Binding-site contacts:
Ligand atom N10 contacts residue HIS93 of chain 1.C at 3.4 Å (h-bond).
Ligand atom N10 contacts residue ZN1 of chain 1.I at 1.9 Å.
Ligand atom F12 contacts residue THR198 of chain 1.C at 3.5 Å.
Ligand atom C3 contacts residue ZN1 of chain 1.I at 3.6 Å.
Ligand atom C28 contacts residue LEU197 of chain 1.C at 3.7 Å (hydrophobic).
Ligand atom C14 contacts residue LEU197 of chain 1.C at 3.7 Å (hydrophobic).
Ligand atom O9 contacts residue VAL141 of chain 1.C at 3.7 Å.
Ligand atom C5 contacts residue HIS91 of chain 1.C at 3.5 Å.
Ligand atom C18 contacts residue GLN89 of chain 1.C at 2.8 Å.
Ligand atom C2 contacts residue THR199 of chain 1.C at 3.2 Å.
Ligand atom N10 contacts residue HIS91 of chain 1.C at 3.5 Å (h-bond).
Ligand atom O21 contacts residue GLN89 of chain 1.C at 2.9 Å (h-bond).
Ligand atom F20 contacts residue LEU197 of chain 1.C at 3.0 Å.
Ligand atom N10 contacts residue GLU104 of chain 1.C at 3.6 Å (salt-bridge).
Ligand atom C2 contacts residue HIS91 of chain 1.C at 3.5 Å.
Ligand atom S7 contacts residue THR198 of chain 1.C at 3.7 Å.
Ligand atom O9 contacts residue HIS91 of chain 1.C at 3.5 Å.
Ligand atom F12 contacts residue ZN1 of chain 1.I at 3.0 Å.
Ligand atom O9 contacts residue ZN1 of chain 1.I at 3.3 Å.
Ligand atom C3 contacts residue HIS91 of chain 1.C at 3.0 Å.
Ligand atom N10 contacts residue HIS117 of chain 1.C at 2.9 Å (h-bond).
Ligand atom N10 contacts residue THR198 of chain 1.C at 2.7 Å (h-bond).
Ligand atom F12 contacts residue HIS93 of chain 1.C at 3.2 Å.
Ligand atom O21 contacts residue LYS69 of chain 1.C at 2.7 Å (salt-bridge).
Ligand atom F12 contacts residue THR199 of chain 1.C at 3.3 Å.
Ligand atom F12 contacts residue HIS91 of chain 1.C at 2.9 Å.
Ligand atom O16 contacts residue ASN64 of chain 1.C at 3.0 Å (h-bond).
Ligand atom O8 contacts residue THR198 of chain 1.C at 3.0 Å (h-bond).
Ligand atom C3 contacts residue THR199 of chain 1.C at 3.2 Å.
Ligand atom O8 contacts residue LEU197 of chain 1.C at 3.3 Å.
Ligand atom C25 contacts residue SER133 of chain 1.C at 3.3 Å.
Ligand atom S7 contacts residue ZN1 of chain 1.I at 3.1 Å.
Ligand atom C4 contacts residue HIS91 of chain 1.C at 3.1 Å.
Ligand atom C23 contacts residue SER133 of chain 1.C at 3.2 Å.
Ligand atom F13 contacts residue THR199 of chain 1.C at 3.4 Å.
Ligand atom C22 contacts residue VAL119 of chain 1.C at 3.6 Å (hydrophobic).
Ligand atom S7 contacts residue HIS91 of chain 1.C at 3.7 Å.
Ligand atom O16 contacts residue GLN89 of chain 1.C at 3.4 Å (h-bond).
Ligand atom C26 contacts residue SER133 of chain 1.C at 3.3 Å.
Ligand atom C4 contacts residue THR199 of chain 1.C at 3.7 Å.

Sequence of chain 1.C:
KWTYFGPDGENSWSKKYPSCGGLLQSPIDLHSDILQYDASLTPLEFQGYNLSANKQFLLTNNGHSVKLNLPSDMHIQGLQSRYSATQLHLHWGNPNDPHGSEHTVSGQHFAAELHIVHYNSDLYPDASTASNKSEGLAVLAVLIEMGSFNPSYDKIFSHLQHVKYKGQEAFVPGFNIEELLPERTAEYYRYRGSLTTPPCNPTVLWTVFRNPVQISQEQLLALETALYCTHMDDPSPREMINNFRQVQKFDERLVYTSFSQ

This small molecule binds to this protein.
Small molecule (SMILES): NS(=O)(=O)c1c(F)c(F)c(S(=O)(=O)CCO)c(NC2CCCCCCC2)c1F